Sequence of chain 1.C:
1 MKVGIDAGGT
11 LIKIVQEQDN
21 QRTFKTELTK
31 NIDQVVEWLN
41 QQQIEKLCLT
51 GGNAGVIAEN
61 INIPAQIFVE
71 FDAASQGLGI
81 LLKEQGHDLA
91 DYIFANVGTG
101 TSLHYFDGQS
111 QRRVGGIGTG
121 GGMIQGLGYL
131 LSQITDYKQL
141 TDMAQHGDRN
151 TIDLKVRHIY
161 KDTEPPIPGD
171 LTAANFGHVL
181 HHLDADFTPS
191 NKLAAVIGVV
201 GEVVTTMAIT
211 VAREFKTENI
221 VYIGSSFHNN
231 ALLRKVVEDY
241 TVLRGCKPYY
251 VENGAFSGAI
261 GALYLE

Binding-site contacts:
Ligand atom C08 contacts residue ILE117 of chain 1.C at 3.4 Å (hydrophobic).
Ligand atom C15 contacts residue TYR240 of chain 1.D at 3.4 Å (hydrophobic).
Ligand atom C09 contacts residue ILE167 of chain 1.D at 3.8 Å (hydrophobic).
Ligand atom N07 contacts residue ALA173 of chain 1.D at 3.3 Å (h-bond).
Ligand atom C14 contacts residue THR206 of chain 1.D at 3.5 Å.
Ligand atom C04 contacts residue PHE71 of chain 1.C at 3.6 Å (hydrophobic).
Ligand atom O18 contacts residue THR172 of chain 1.D at 3.0 Å (h-bond).
Ligand atom C10 contacts residue ILE117 of chain 1.C at 3.8 Å (hydrophobic).
Ligand atom O22 contacts residue GLY116 of chain 1.C at 3.3 Å.
Ligand atom C08 contacts residue THR101 of chain 1.C at 3.6 Å.
Ligand atom C21 contacts residue THR172 of chain 1.D at 3.4 Å.
Ligand atom C16 contacts residue GLU202 of chain 1.D at 3.5 Å.
Ligand atom C10 contacts residue GLY116 of chain 1.C at 3.8 Å.
Ligand atom C16 contacts residue TYR240 of chain 1.D at 3.3 Å (hydrophobic).
Ligand atom C14 contacts residue TYR240 of chain 1.D at 3.5 Å (hydrophobic).
Ligand atom O23 contacts residue ARG113 of chain 1.C at 2.7 Å (salt-bridge).
Ligand atom O23 contacts residue THR101 of chain 1.C at 3.5 Å (h-bond).
Ligand atom C02 contacts residue ATP1 of chain 1.I at 3.6 Å.
Ligand atom C17 contacts residue TYR240 of chain 1.D at 3.7 Å (hydrophobic).
Ligand atom C15 contacts residue GLU202 of chain 1.D at 3.5 Å.
Ligand atom C02 contacts residue GLU70 of chain 1.C at 3.8 Å.
Ligand atom O24 contacts residue ATP1 of chain 1.I at 2.9 Å (h-bond).
Ligand atom C08 contacts residue ALA173 of chain 1.D at 3.4 Å (hydrophobic).
Ligand atom O20 contacts residue GLU202 of chain 1.D at 3.5 Å (salt-bridge).
Ligand atom C05 contacts residue ATP1 of chain 1.I at 3.6 Å.
Ligand atom O23 contacts residue SER102 of chain 1.C at 3.4 Å.
Ligand atom C25 contacts residue VAL156 of chain 1.D at 3.6 Å (hydrophobic).
Ligand atom C19 contacts residue THR172 of chain 1.D at 3.6 Å.
Ligand atom C12 contacts residue GLY116 of chain 1.C at 3.4 Å.
Ligand atom C09 contacts residue THR172 of chain 1.D at 3.3 Å.
Ligand atom O24 contacts residue GLY100 of chain 1.C at 3.6 Å.
Ligand atom O22 contacts residue ARG113 of chain 1.C at 3.1 Å (salt-bridge).
Ligand atom C09 contacts residue ARG113 of chain 1.C at 3.7 Å.
Ligand atom C10 contacts residue THR172 of chain 1.D at 3.5 Å.
Ligand atom O18 contacts residue LEU171 of chain 1.D at 3.6 Å.
Ligand atom O20 contacts residue TYR240 of chain 1.D at 3.2 Å.
Ligand atom N11 contacts residue THR172 of chain 1.D at 2.9 Å (h-bond).
Ligand atom C17 contacts residue THR172 of chain 1.D at 3.6 Å.
Ligand atom O22 contacts residue ILE117 of chain 1.C at 3.7 Å.
Ligand atom C19 contacts residue GLU202 of chain 1.D at 3.5 Å.

Sequence of chain 1.D:
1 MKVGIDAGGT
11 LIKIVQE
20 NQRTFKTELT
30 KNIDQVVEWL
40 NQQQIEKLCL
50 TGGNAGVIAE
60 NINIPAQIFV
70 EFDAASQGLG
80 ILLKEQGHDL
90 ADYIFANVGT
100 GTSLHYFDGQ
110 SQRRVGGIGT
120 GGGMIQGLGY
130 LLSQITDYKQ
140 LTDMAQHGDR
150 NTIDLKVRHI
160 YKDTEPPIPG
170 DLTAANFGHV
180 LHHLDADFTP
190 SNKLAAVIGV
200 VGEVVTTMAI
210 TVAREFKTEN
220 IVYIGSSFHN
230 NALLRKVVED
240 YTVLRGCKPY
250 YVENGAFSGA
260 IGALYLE

A protein and the small-molecule ligand that binds it are described below.
Small molecule (SMILES): CC(C)(C)[C@@H](O)C(=O)NCCC(=O)NCc1ccc2c(c1)OCO2